Sequence of chain 3.G:
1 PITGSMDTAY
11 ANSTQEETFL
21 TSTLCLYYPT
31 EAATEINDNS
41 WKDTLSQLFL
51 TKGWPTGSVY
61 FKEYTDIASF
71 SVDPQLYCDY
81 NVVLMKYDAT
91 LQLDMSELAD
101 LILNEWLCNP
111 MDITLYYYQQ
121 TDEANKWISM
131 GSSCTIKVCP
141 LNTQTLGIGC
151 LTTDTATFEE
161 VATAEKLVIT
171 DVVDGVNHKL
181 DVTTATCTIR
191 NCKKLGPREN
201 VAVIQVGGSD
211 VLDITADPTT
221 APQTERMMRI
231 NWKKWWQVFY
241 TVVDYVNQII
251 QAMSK

Binding-site contacts:
Ligand atom N2 contacts residue ASN12 of chain 3.G at 3.8 Å.
Ligand atom C7 contacts residue ASN12 of chain 3.G at 3.9 Å.
Ligand atom C2 contacts residue ASN12 of chain 3.G at 3.3 Å.
Ligand atom C5 contacts residue ASN12 of chain 3.G at 4.1 Å.
Ligand atom O5 contacts residue ASN12 of chain 3.G at 2.7 Å (h-bond).
Ligand atom O7 contacts residue ASN12 of chain 3.G at 3.6 Å.
Ligand atom C1 contacts residue ASN12 of chain 3.G at 2.2 Å.

This protein binds this small molecule.
Small molecule (SMILES): CC(=O)N[C@H]1[C@H](O[C@H]2[C@H](O)[C@@H](NC(C)=O)CO[C@@H]2CO)O[C@H](CO)[C@@H](O)[C@@H]1O